Sequence of chain 1.A:
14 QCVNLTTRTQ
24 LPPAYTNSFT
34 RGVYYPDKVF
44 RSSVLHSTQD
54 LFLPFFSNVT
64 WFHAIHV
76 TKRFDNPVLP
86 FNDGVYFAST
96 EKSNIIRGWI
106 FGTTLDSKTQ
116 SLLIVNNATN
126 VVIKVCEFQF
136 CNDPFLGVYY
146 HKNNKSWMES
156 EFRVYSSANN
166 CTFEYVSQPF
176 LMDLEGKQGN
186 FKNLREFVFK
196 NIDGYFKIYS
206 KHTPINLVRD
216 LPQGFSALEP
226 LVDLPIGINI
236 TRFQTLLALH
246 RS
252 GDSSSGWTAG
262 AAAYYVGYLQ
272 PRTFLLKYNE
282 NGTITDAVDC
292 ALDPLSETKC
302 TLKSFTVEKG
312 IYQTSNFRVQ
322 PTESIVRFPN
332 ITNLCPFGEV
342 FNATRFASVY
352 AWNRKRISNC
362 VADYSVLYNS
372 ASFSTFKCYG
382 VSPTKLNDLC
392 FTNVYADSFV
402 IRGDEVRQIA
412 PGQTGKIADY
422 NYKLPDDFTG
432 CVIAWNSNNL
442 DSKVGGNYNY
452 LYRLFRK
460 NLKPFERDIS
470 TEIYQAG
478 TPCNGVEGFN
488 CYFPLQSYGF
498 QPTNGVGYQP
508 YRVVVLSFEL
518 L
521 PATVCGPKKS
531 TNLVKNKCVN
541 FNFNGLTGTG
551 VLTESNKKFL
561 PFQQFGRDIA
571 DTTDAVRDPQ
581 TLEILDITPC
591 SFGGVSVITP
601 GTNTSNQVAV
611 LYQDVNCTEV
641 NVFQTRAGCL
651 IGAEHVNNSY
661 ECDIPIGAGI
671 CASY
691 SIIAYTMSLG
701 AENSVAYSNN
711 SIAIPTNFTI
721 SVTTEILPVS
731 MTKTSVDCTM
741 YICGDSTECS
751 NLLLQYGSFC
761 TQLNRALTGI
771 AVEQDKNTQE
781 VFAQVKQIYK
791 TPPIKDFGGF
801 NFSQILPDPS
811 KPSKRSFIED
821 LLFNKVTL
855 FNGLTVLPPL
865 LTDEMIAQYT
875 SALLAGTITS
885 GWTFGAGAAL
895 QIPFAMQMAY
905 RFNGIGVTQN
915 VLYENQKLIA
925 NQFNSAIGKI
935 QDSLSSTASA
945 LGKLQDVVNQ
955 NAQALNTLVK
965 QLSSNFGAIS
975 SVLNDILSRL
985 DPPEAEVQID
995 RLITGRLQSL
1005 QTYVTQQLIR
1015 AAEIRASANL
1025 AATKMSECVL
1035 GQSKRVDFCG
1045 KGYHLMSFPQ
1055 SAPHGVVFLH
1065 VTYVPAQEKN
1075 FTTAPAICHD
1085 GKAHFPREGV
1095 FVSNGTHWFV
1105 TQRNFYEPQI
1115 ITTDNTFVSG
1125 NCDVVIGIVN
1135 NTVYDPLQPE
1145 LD

A small-molecule ligand and the protein it binds are described below.
Small molecule (SMILES): CC(=O)N[C@@H]1[C@@H](O)[C@H](O)[C@@H](CO)O[C@H]1O

Binding-site contacts:
Ligand atom C1 contacts residue ASN61 of chain 1.A at 1.4 Å.
Ligand atom C6 contacts residue ASN30 of chain 1.A at 3.4 Å.
Ligand atom C5 contacts residue ASN61 of chain 1.A at 3.7 Å.
Ligand atom C8 contacts residue TYR28 of chain 1.A at 4.4 Å (hydrophobic).
Ligand atom C2 contacts residue ASN61 of chain 1.A at 2.4 Å.
Ligand atom O6 contacts residue ASN61 of chain 1.A at 4.3 Å.
Ligand atom O5 contacts residue ASN61 of chain 1.A at 2.4 Å (h-bond).
Ligand atom C7 contacts residue ASN61 of chain 1.A at 3.5 Å.
Ligand atom C6 contacts residue ASN61 of chain 1.A at 4.3 Å.
Ligand atom O7 contacts residue TYR28 of chain 1.A at 3.5 Å.
Ligand atom O6 contacts residue ASN30 of chain 1.A at 3.2 Å (h-bond).
Ligand atom O7 contacts residue ASN61 of chain 1.A at 3.7 Å.
Ligand atom N2 contacts residue ASN61 of chain 1.A at 2.8 Å (h-bond).
Ligand atom C3 contacts residue ASN61 of chain 1.A at 3.8 Å.
Ligand atom C7 contacts residue TYR28 of chain 1.A at 4.3 Å (hydrophobic).
Ligand atom C4 contacts residue ASN61 of chain 1.A at 4.2 Å.